Sequence of chain 1.D:
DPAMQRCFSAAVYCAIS

This protein binds this small molecule.
Small molecule (SMILES): CC(=O)Nc1ccc(NC(C)=O)cc1

Binding-site contacts:
Ligand atom CA contacts residue ALA10 of chain 1.D at 4.3 Å (hydrophobic).
Ligand atom CA contacts residue ALA11 of chain 1.D at 4.2 Å (hydrophobic).
Ligand atom OB contacts residue CYS14 of chain 1.D at 3.5 Å (h-bond).
Ligand atom OB contacts residue ALA11 of chain 1.D at 3.9 Å.
Ligand atom OA contacts residue CYS7 of chain 1.D at 3.3 Å (h-bond).
Ligand atom CD contacts residue GLN40 of chain 1.A at 3.6 Å.
Ligand atom CD contacts residue PHE36 of chain 1.A at 4.2 Å (hydrophobic).
Ligand atom NB contacts residue CYS7 of chain 1.D at 3.8 Å.
Ligand atom CB contacts residue CYS7 of chain 1.D at 4.4 Å (hydrophobic).
Ligand atom CE contacts residue GLN40 of chain 1.A at 4.5 Å.
Ligand atom CB contacts residue ALA10 of chain 1.D at 4.1 Å (hydrophobic).
Ligand atom CG contacts residue CYS14 of chain 1.D at 2.9 Å (hydrophobic).
Ligand atom CK contacts residue CYS7 of chain 1.D at 1.9 Å (hydrophobic).
Ligand atom OA contacts residue ALA10 of chain 1.D at 4.3 Å.
Ligand atom CB contacts residue ALA11 of chain 1.D at 4.3 Å (hydrophobic).
Ligand atom CF contacts residue ALA11 of chain 1.D at 4.2 Å (hydrophobic).
Ligand atom CG contacts residue ALA11 of chain 1.D at 4.4 Å (hydrophobic).
Ligand atom CJ contacts residue CYS7 of chain 1.D at 2.8 Å (hydrophobic).
Ligand atom CC contacts residue CYS7 of chain 1.D at 4.5 Å (hydrophobic).
Ligand atom CH contacts residue CYS14 of chain 1.D at 1.9 Å (hydrophobic).
Ligand atom NB contacts residue GLN40 of chain 1.A at 4.3 Å.
Ligand atom NA contacts residue CYS14 of chain 1.D at 3.6 Å.

Sequence of chain 1.A:
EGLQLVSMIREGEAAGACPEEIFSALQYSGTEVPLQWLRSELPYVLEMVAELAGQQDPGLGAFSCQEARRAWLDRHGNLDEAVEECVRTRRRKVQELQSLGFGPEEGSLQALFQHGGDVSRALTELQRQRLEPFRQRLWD